Sequence of chain 1.A:
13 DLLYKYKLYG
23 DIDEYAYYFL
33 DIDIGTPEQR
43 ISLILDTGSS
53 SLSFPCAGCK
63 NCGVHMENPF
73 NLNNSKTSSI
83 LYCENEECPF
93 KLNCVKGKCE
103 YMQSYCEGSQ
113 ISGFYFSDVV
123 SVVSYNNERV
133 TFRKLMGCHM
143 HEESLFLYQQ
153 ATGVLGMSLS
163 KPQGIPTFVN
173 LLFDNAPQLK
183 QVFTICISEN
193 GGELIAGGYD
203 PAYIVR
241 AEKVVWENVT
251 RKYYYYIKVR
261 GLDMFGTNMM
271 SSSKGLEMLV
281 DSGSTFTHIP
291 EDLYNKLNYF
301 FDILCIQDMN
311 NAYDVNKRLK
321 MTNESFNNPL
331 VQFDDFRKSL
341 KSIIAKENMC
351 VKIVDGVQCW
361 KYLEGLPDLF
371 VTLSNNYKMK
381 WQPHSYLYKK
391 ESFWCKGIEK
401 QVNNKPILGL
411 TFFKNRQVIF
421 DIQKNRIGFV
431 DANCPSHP

Binding-site contacts:
Ligand atom C8 contacts residue ASN248 of chain 1.A at 4.4 Å.
Ligand atom C2 contacts residue ASN248 of chain 1.A at 2.5 Å.
Ligand atom O7 contacts residue ASN248 of chain 1.A at 2.9 Å (h-bond).
Ligand atom N2 contacts residue ASN248 of chain 1.A at 3.0 Å (h-bond).
Ligand atom C5 contacts residue ASN248 of chain 1.A at 3.7 Å.
Ligand atom C7 contacts residue ASN248 of chain 1.A at 3.2 Å.
Ligand atom C4 contacts residue ASN248 of chain 1.A at 4.2 Å.
Ligand atom C3 contacts residue ASN248 of chain 1.A at 3.8 Å.
Ligand atom O5 contacts residue ASN248 of chain 1.A at 2.4 Å (h-bond).
Ligand atom C1 contacts residue ASN248 of chain 1.A at 1.4 Å.

This protein binds this small molecule.
Small molecule (SMILES): CC(=O)N[C@@H]1[C@@H](O)[C@H](O)[C@@H](CO)O[C@H]1O